A small-molecule ligand and the protein it binds are described below.
Small molecule (SMILES): O=C(CCNCc1ccc(-c2ccccc2)c(Cl)c1)NCCC(=O)Nc1cccc(C(=O)O)c1

Binding-site contacts:
Ligand atom C8 contacts residue ASN141 of chain 1.B at 3.7 Å.
Ligand atom O contacts residue PHE136 of chain 1.B at 3.0 Å.
Ligand atom O3 contacts residue HIS183 of chain 1.B at 3.2 Å (h-bond).
Ligand atom C contacts residue LYS91 of chain 1.B at 3.6 Å.
Ligand atom C25 contacts residue ILE197 of chain 1.B at 3.6 Å (hydrophobic).
Ligand atom C3 contacts residue ILE197 of chain 1.B at 3.7 Å (hydrophobic).
Ligand atom C1 contacts residue ILE197 of chain 1.B at 3.8 Å (hydrophobic).
Ligand atom C7 contacts residue LEU68 of chain 1.B at 3.5 Å (hydrophobic).
Ligand atom C24 contacts residue ILE187 of chain 1.B at 3.4 Å (hydrophobic).
Ligand atom C12 contacts residue VAL185 of chain 1.B at 3.8 Å (hydrophobic).
Ligand atom N2 contacts residue VAL185 of chain 1.B at 2.6 Å (h-bond).
Ligand atom C10 contacts residue ASN141 of chain 1.B at 3.4 Å.
Ligand atom C15 contacts residue VAL185 of chain 1.B at 3.8 Å (hydrophobic).
Ligand atom C23 contacts residue LEU151 of chain 1.B at 3.6 Å (hydrophobic).
Ligand atom C contacts residue ASP198 of chain 1.B at 3.3 Å.
Ligand atom C14 contacts residue PRO182 of chain 1.B at 3.7 Å (hydrophobic).
Ligand atom CL contacts residue MET248 of chain 1.B at 3.5 Å.
Ligand atom C14 contacts residue VAL185 of chain 1.B at 3.3 Å (hydrophobic).
Ligand atom N1 contacts residue ASN141 of chain 1.B at 3.3 Å (h-bond).
Ligand atom N contacts residue ILE197 of chain 1.B at 3.5 Å.
Ligand atom C18 contacts residue PHE144 of chain 1.B at 3.2 Å (hydrophobic).
Ligand atom C24 contacts residue LEU151 of chain 1.B at 3.5 Å (hydrophobic).
Ligand atom O1 contacts residue LYS91 of chain 1.B at 2.8 Å (salt-bridge).
Ligand atom C19 contacts residue ILE187 of chain 1.B at 3.6 Å (hydrophobic).
Ligand atom C21 contacts residue MET248 of chain 1.B at 3.7 Å (hydrophobic).
Ligand atom C10 contacts residue VAL185 of chain 1.B at 3.3 Å (hydrophobic).
Ligand atom C16 contacts residue ILE187 of chain 1.B at 3.5 Å (hydrophobic).
Ligand atom O contacts residue ASP198 of chain 1.B at 3.5 Å (salt-bridge).
Ligand atom C10 contacts residue HIS183 of chain 1.B at 3.5 Å.
Ligand atom O1 contacts residue ASP198 of chain 1.B at 3.2 Å.
Ligand atom O2 contacts residue ASN141 of chain 1.B at 3.0 Å (h-bond).
Ligand atom C11 contacts residue VAL185 of chain 1.B at 3.5 Å (hydrophobic).
Ligand atom CL contacts residue LEU151 of chain 1.B at 3.6 Å.
Ligand atom C9 contacts residue HIS183 of chain 1.B at 3.5 Å.
Ligand atom C2 contacts residue ILE197 of chain 1.B at 3.8 Å (hydrophobic).
Ligand atom C20 contacts residue MET244 of chain 1.B at 3.5 Å (hydrophobic).
Ligand atom C5 contacts residue ILE197 of chain 1.B at 3.4 Å (hydrophobic).
Ligand atom C15 contacts residue ILE187 of chain 1.B at 3.7 Å (hydrophobic).
Ligand atom C9 contacts residue ASN141 of chain 1.B at 3.8 Å.
Ligand atom C8 contacts residue LEU68 of chain 1.B at 3.8 Å (hydrophobic).

Sequence of chain 1.B:
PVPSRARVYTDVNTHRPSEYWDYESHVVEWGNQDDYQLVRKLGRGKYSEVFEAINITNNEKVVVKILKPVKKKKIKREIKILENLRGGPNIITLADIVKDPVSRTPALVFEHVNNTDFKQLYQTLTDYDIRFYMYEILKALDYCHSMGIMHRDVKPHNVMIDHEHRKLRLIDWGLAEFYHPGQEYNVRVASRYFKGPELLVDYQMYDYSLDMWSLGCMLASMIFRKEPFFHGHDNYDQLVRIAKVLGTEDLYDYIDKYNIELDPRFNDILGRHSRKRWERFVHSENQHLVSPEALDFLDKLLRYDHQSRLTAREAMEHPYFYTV